Sequence of chain 2.A:
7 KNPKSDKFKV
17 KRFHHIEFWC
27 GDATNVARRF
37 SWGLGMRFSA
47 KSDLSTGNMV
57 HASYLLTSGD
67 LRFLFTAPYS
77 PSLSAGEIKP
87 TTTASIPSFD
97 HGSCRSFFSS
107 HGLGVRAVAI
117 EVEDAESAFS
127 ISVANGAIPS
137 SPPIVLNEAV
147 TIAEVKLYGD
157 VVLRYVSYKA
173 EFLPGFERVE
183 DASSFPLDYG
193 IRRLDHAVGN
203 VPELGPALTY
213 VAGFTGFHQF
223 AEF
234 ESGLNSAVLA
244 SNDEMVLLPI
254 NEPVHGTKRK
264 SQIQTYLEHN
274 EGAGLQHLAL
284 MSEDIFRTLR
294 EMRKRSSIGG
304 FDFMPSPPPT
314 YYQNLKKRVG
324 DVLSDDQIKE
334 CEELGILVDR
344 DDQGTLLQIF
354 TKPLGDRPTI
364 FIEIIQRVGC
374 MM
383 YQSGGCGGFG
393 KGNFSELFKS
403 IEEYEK

Binding-site contacts:
Ligand atom O27 contacts residue CO1 of chain 2.B at 2.3 Å.
Ligand atom O27 contacts residue HIS280 of chain 2.A at 3.4 Å (h-bond).
Ligand atom O28 contacts residue LEU237 of chain 2.A at 3.3 Å.
Ligand atom O29 contacts residue LEU399 of chain 2.A at 3.5 Å.
Ligand atom C11 contacts residue PHE353 of chain 2.A at 3.5 Å (hydrophobic).
Ligand atom C4 contacts residue LEU237 of chain 2.A at 3.7 Å (hydrophobic).
Ligand atom C19 contacts residue GLN351 of chain 2.A at 3.6 Å.
Ligand atom C9 contacts residue PHE353 of chain 2.A at 3.4 Å (hydrophobic).
Ligand atom C20 contacts residue LEU399 of chain 2.A at 3.8 Å (hydrophobic).
Ligand atom O7 contacts residue HIS280 of chain 2.A at 3.3 Å (h-bond).
Ligand atom O27 contacts residue PHE391 of chain 2.A at 3.6 Å.
Ligand atom C11 contacts residue PHE396 of chain 2.A at 3.3 Å (hydrophobic).
Ligand atom C12 contacts residue PHE396 of chain 2.A at 3.5 Å (hydrophobic).
Ligand atom C10 contacts residue PHE353 of chain 2.A at 3.3 Å (hydrophobic).
Ligand atom O7 contacts residue PHE391 of chain 2.A at 3.7 Å.
Ligand atom C10 contacts residue PHE396 of chain 2.A at 3.7 Å (hydrophobic).
Ligand atom C4 contacts residue ASN254 of chain 2.A at 3.5 Å.
Ligand atom C1 contacts residue CO1 of chain 2.B at 3.4 Å.
Ligand atom C14 contacts residue PHE353 of chain 2.A at 3.8 Å (hydrophobic).
Ligand atom O7 contacts residue HIS198 of chain 2.A at 3.2 Å (h-bond).
Ligand atom C18 contacts residue PHE396 of chain 2.A at 3.5 Å (hydrophobic).
Ligand atom C2 contacts residue PRO252 of chain 2.A at 3.6 Å (hydrophobic).
Ligand atom O7 contacts residue CO1 of chain 2.B at 2.2 Å.
Ligand atom C26 contacts residue MET307 of chain 2.A at 3.7 Å (hydrophobic).
Ligand atom C3 contacts residue SER239 of chain 2.A at 3.4 Å.
Ligand atom N17 contacts residue PHE396 of chain 2.A at 3.5 Å.
Ligand atom O27 contacts residue PHE353 of chain 2.A at 3.6 Å.
Ligand atom C4 contacts residue SER239 of chain 2.A at 3.5 Å.
Ligand atom O27 contacts residue GLU366 of chain 2.A at 3.6 Å (salt-bridge).
Ligand atom CL1 contacts residue HIS280 of chain 2.A at 3.2 Å.
Ligand atom C26 contacts residue LEU399 of chain 2.A at 3.7 Å (hydrophobic).
Ligand atom O28 contacts residue PHE396 of chain 2.A at 3.4 Å.
Ligand atom C8 contacts residue CO1 of chain 2.B at 3.3 Å.
Ligand atom O29 contacts residue ASN395 of chain 2.A at 3.5 Å (h-bond).
Ligand atom C19 contacts residue ASN395 of chain 2.A at 3.7 Å.
Ligand atom CL1 contacts residue GLN279 of chain 2.A at 3.4 Å.
Ligand atom C16 contacts residue PHE396 of chain 2.A at 3.6 Å (hydrophobic).
Ligand atom C19 contacts residue GLY392 of chain 2.A at 3.2 Å.
Ligand atom N15 contacts residue PHE396 of chain 2.A at 3.5 Å.
Ligand atom C3 contacts residue ASN254 of chain 2.A at 3.6 Å.

A protein and the small-molecule ligand that binds it are described below.
Small molecule (SMILES): Cn1c(=O)n(C2CCCC2)c(=O)c2cc(Cl)c(C(=O)C3=C(O)C=CCC3=O)cc21